The small molecule below binds the protein below.
Small molecule (SMILES): N[C@@H](Cc1c[nH]c2ccccc12)C(=O)O

Sequence of chain 1.A:
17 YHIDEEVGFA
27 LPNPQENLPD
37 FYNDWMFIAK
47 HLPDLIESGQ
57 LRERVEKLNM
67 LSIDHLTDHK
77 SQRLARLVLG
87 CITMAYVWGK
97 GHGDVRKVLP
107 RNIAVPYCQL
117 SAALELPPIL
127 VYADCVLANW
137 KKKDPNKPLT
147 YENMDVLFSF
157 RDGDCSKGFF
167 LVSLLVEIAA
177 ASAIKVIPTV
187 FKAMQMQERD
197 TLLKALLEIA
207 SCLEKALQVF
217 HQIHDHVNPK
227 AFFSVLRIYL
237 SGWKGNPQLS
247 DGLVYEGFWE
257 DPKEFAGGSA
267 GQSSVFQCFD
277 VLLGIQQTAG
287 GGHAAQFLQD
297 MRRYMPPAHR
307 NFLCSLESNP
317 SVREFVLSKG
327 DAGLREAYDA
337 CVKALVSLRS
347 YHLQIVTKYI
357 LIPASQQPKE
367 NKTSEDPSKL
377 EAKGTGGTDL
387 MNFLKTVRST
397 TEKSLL

Binding-site contacts:
Ligand atom C contacts residue ARG233 of chain 1.A at 4.0 Å.
Ligand atom CE3 contacts residue LEU236 of chain 1.A at 3.2 Å (hydrophobic).
Ligand atom NE1 contacts residue SER265 of chain 1.A at 3.6 Å.
Ligand atom CB contacts residue PHE228 of chain 1.A at 3.7 Å (hydrophobic).
Ligand atom CG contacts residue HEM1 of chain 1.O at 3.8 Å.
Ligand atom N contacts residue SER265 of chain 1.A at 3.4 Å (h-bond).
Ligand atom CE2 contacts residue GLY264 of chain 1.A at 3.1 Å.
Ligand atom OXT contacts residue LYS379 of chain 1.A at 3.5 Å.
Ligand atom CZ3 contacts residue GLY264 of chain 1.A at 1.6 Å.
Ligand atom NE1 contacts residue ALA266 of chain 1.A at 2.8 Å (h-bond).
Ligand atom CZ2 contacts residue SER265 of chain 1.A at 3.0 Å.
Ligand atom CG contacts residue PHE165 of chain 1.A at 3.7 Å (hydrophobic).
Ligand atom CD2 contacts residue SER265 of chain 1.A at 3.5 Å.
Ligand atom CE2 contacts residue SER265 of chain 1.A at 3.2 Å.
Ligand atom CD1 contacts residue ALA266 of chain 1.A at 3.8 Å (hydrophobic).
Ligand atom CZ2 contacts residue TYR128 of chain 1.A at 3.8 Å (hydrophobic).
Ligand atom CH2 contacts residue SER265 of chain 1.A at 3.4 Å.
Ligand atom CA contacts residue HEM1 of chain 1.O at 3.5 Å.
Ligand atom NE1 contacts residue PHE165 of chain 1.A at 3.9 Å.
Ligand atom CE2 contacts residue ALA266 of chain 1.A at 3.0 Å (hydrophobic).
Ligand atom CZ2 contacts residue GLY264 of chain 1.A at 2.4 Å.
Ligand atom NE1 contacts residue HEM1 of chain 1.O at 3.5 Å (h-bond).
Ligand atom OXT contacts residue ARG233 of chain 1.A at 3.7 Å.
Ligand atom CD2 contacts residue GLY264 of chain 1.A at 3.2 Å.
Ligand atom CD1 contacts residue HEM1 of chain 1.O at 2.9 Å.
Ligand atom O contacts residue ARG233 of chain 1.A at 3.6 Å.
Ligand atom CE3 contacts residue GLY264 of chain 1.A at 2.5 Å.
Ligand atom CZ3 contacts residue LEU236 of chain 1.A at 3.5 Å (hydrophobic).
Ligand atom CE3 contacts residue SER265 of chain 1.A at 3.8 Å.
Ligand atom CH2 contacts residue GLY264 of chain 1.A at 1.4 Å.
Ligand atom CB contacts residue HEM1 of chain 1.O at 3.6 Å.
Ligand atom CD2 contacts residue ALA266 of chain 1.A at 4.0 Å (hydrophobic).
Ligand atom CE2 contacts residue PHE165 of chain 1.A at 3.8 Å (hydrophobic).
Ligand atom CZ3 contacts residue SER265 of chain 1.A at 3.6 Å.
Ligand atom OXT contacts residue HEM1 of chain 1.O at 3.7 Å.
Ligand atom OXT contacts residue ALA378 of chain 1.A at 3.7 Å.
Ligand atom CD1 contacts residue PHE165 of chain 1.A at 3.9 Å (hydrophobic).
Ligand atom N contacts residue HEM1 of chain 1.O at 3.0 Å (h-bond).
Ligand atom CZ2 contacts residue ALA266 of chain 1.A at 3.0 Å (hydrophobic).
Ligand atom CD2 contacts residue PHE165 of chain 1.A at 3.7 Å (hydrophobic).